Sequence of chain 1.A:
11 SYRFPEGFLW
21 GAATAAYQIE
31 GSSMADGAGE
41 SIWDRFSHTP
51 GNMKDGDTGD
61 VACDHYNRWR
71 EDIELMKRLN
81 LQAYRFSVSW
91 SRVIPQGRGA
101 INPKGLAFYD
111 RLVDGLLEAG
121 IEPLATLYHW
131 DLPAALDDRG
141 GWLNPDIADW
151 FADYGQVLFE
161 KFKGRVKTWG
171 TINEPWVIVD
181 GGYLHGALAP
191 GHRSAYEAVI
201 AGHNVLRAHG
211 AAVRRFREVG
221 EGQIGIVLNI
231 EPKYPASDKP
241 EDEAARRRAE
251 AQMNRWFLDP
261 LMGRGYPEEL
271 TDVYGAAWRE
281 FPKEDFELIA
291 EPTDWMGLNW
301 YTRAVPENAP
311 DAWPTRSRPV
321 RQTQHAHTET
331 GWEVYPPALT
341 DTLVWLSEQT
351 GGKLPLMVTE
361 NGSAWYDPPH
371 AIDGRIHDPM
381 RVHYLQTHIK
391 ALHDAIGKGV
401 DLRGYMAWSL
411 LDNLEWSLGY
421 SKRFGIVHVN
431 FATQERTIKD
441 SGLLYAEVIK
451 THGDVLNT

A protein and the small-molecule ligand that binds it are described below.
Small molecule (SMILES): OC[C@H]1O[C@@H](O)[C@H](O)[C@@H](O)[C@@H]1O

Binding-site contacts:
Ligand atom C1 contacts residue GLU360 of chain 1.A at 2.8 Å.
Ligand atom O1 contacts residue GLU174 of chain 1.A at 2.0 Å (salt-bridge).
Ligand atom C2 contacts residue HIS129 of chain 1.A at 3.9 Å.
Ligand atom C6 contacts residue GLU415 of chain 1.A at 3.0 Å.
Ligand atom O4 contacts residue GLU415 of chain 1.A at 2.6 Å (salt-bridge).
Ligand atom O6 contacts residue PHE424 of chain 1.A at 3.0 Å.
Ligand atom O3 contacts residue TRP416 of chain 1.A at 3.1 Å (h-bond).
Ligand atom O2 contacts residue ASN299 of chain 1.A at 3.6 Å.
Ligand atom C2 contacts residue GLU174 of chain 1.A at 3.6 Å.
Ligand atom O2 contacts residue GLU360 of chain 1.A at 2.6 Å (salt-bridge).
Ligand atom C3 contacts residue GLU360 of chain 1.A at 3.7 Å.
Ligand atom C4 contacts residue TRP408 of chain 1.A at 4.0 Å (hydrophobic).
Ligand atom O4 contacts residue GLN28 of chain 1.A at 3.2 Å (h-bond).
Ligand atom C1 contacts residue TYR301 of chain 1.A at 3.5 Å (hydrophobic).
Ligand atom C3 contacts residue TRP408 of chain 1.A at 3.6 Å (hydrophobic).
Ligand atom O6 contacts residue TRP408 of chain 1.A at 3.6 Å.
Ligand atom O1 contacts residue TYR301 of chain 1.A at 3.4 Å.
Ligand atom O2 contacts residue GLU174 of chain 1.A at 3.5 Å (salt-bridge).
Ligand atom C1 contacts residue GLU174 of chain 1.A at 3.2 Å.
Ligand atom O2 contacts residue ASN173 of chain 1.A at 3.0 Å (h-bond).
Ligand atom C5 contacts residue GLU415 of chain 1.A at 4.0 Å.
Ligand atom O3 contacts residue HIS129 of chain 1.A at 2.9 Å (h-bond).
Ligand atom O6 contacts residue GLU415 of chain 1.A at 2.6 Å (salt-bridge).
Ligand atom C2 contacts residue GLU360 of chain 1.A at 3.3 Å.
Ligand atom C2 contacts residue TRP130 of chain 1.A at 3.8 Å (hydrophobic).
Ligand atom C5 contacts residue TYR301 of chain 1.A at 3.6 Å (hydrophobic).
Ligand atom C4 contacts residue TRP416 of chain 1.A at 3.8 Å (hydrophobic).
Ligand atom O1 contacts residue GLU360 of chain 1.A at 3.1 Å (salt-bridge).
Ligand atom O4 contacts residue TRP408 of chain 1.A at 3.2 Å.
Ligand atom O1 contacts residue ASN299 of chain 1.A at 3.7 Å.
Ligand atom O4 contacts residue TRP416 of chain 1.A at 3.9 Å.
Ligand atom O3 contacts residue GLN28 of chain 1.A at 2.6 Å (h-bond).
Ligand atom C6 contacts residue TRP332 of chain 1.A at 3.8 Å (hydrophobic).
Ligand atom O2 contacts residue HIS129 of chain 1.A at 3.2 Å (h-bond).
Ligand atom O5 contacts residue TYR301 of chain 1.A at 3.8 Å.
Ligand atom C4 contacts residue GLU415 of chain 1.A at 3.7 Å.
Ligand atom C3 contacts residue HIS129 of chain 1.A at 3.8 Å.
Ligand atom C3 contacts residue GLN28 of chain 1.A at 3.8 Å.
Ligand atom C6 contacts residue PHE424 of chain 1.A at 4.0 Å (hydrophobic).
Ligand atom O3 contacts residue TRP408 of chain 1.A at 3.5 Å.